This small molecule binds to this protein.
Small molecule (SMILES): C[C@]12CC[C@@H](O)C[C@@H]1CC[C@@H]1[C@@H]2CC[C@]2(C)C(c3cccnc3)=CC[C@@H]12

Binding-site contacts:
Ligand atom C10 contacts residue THR288 of chain 1.A at 4.0 Å.
Ligand atom C16 contacts residue PHE96 of chain 1.A at 3.7 Å (hydrophobic).
Ligand atom C24 contacts residue ASN184 of chain 1.A at 3.0 Å.
Ligand atom O25 contacts residue ASN184 of chain 1.A at 2.7 Å (h-bond).
Ligand atom C09 contacts residue ALA284 of chain 1.A at 4.1 Å (hydrophobic).
Ligand atom C26 contacts residue ILE187 of chain 1.A at 4.1 Å (hydrophobic).
Ligand atom C05 contacts residue ASP280 of chain 1.A at 4.1 Å.
Ligand atom C05 contacts residue ALA284 of chain 1.A at 4.0 Å (hydrophobic).
Ligand atom C06 contacts residue ALA95 of chain 1.A at 3.3 Å (hydrophobic).
Ligand atom C23 contacts residue ASN184 of chain 1.A at 3.3 Å.
Ligand atom C12 contacts residue HEM1 of chain 1.E at 3.4 Å.
Ligand atom C09 contacts residue THR288 of chain 1.A at 4.1 Å.
Ligand atom C11 contacts residue THR288 of chain 1.A at 3.8 Å.
Ligand atom O25 contacts residue GLY283 of chain 1.A at 3.3 Å.
Ligand atom C11 contacts residue VAL348 of chain 1.A at 3.7 Å (hydrophobic).
Ligand atom C10 contacts residue VAL465 of chain 1.A at 3.8 Å (hydrophobic).
Ligand atom C12 contacts residue THR288 of chain 1.A at 3.6 Å.
Ligand atom C23 contacts residue ILE188 of chain 1.A at 4.0 Å (hydrophobic).
Ligand atom C11 contacts residue VAL465 of chain 1.A at 3.8 Å (hydrophobic).
Ligand atom C14 contacts residue ALA284 of chain 1.A at 3.9 Å (hydrophobic).
Ligand atom C26 contacts residue ARG221 of chain 1.A at 4.0 Å.
Ligand atom C08 contacts residue ALA284 of chain 1.A at 3.8 Å (hydrophobic).
Ligand atom C03 contacts residue ASP280 of chain 1.A at 3.4 Å.
Ligand atom C17 contacts residue VAL465 of chain 1.A at 4.1 Å (hydrophobic).
Ligand atom C07 contacts residue HEM1 of chain 1.E at 4.0 Å.
Ligand atom C24 contacts residue ILE187 of chain 1.A at 4.1 Å (hydrophobic).
Ligand atom C02 contacts residue ASP280 of chain 1.A at 4.1 Å.
Ligand atom C14 contacts residue HEM1 of chain 1.E at 2.9 Å.
Ligand atom N13 contacts residue THR288 of chain 1.A at 3.7 Å.
Ligand atom C22 contacts residue GLU287 of chain 1.A at 4.1 Å.
Ligand atom C06 contacts residue ASP280 of chain 1.A at 4.1 Å.
Ligand atom C21 contacts residue LEU191 of chain 1.A at 4.1 Å (hydrophobic).
Ligand atom C07 contacts residue ALA284 of chain 1.A at 3.9 Å (hydrophobic).
Ligand atom C12 contacts residue VAL348 of chain 1.A at 3.8 Å (hydrophobic).
Ligand atom C22 contacts residue ILE188 of chain 1.A at 3.9 Å (hydrophobic).
Ligand atom C02 contacts residue ARG221 of chain 1.A at 4.1 Å.
Ligand atom C14 contacts residue THR288 of chain 1.A at 4.0 Å.
Ligand atom N13 contacts residue HEM1 of chain 1.E at 2.2 Å.
Ligand atom C16 contacts residue VAL464 of chain 1.A at 3.7 Å (hydrophobic).
Ligand atom C07 contacts residue ALA95 of chain 1.A at 3.3 Å (hydrophobic).

Sequence of chain 1.A:
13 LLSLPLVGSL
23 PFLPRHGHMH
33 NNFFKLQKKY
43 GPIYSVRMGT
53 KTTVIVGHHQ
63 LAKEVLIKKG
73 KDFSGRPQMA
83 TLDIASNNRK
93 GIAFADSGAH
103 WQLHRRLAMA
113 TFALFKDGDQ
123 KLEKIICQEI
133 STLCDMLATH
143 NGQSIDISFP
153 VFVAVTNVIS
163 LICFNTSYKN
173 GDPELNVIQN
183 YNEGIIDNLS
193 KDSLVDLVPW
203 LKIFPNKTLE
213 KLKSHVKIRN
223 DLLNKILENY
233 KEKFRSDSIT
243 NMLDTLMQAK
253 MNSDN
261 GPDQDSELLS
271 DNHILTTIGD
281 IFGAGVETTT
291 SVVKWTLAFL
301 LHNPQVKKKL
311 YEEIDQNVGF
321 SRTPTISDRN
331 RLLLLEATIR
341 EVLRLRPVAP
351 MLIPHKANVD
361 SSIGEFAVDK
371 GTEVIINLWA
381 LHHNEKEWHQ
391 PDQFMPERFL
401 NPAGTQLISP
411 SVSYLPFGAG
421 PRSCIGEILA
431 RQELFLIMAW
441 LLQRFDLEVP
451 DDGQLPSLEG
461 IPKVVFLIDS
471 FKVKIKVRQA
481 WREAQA